Sequence of chain 1.A:
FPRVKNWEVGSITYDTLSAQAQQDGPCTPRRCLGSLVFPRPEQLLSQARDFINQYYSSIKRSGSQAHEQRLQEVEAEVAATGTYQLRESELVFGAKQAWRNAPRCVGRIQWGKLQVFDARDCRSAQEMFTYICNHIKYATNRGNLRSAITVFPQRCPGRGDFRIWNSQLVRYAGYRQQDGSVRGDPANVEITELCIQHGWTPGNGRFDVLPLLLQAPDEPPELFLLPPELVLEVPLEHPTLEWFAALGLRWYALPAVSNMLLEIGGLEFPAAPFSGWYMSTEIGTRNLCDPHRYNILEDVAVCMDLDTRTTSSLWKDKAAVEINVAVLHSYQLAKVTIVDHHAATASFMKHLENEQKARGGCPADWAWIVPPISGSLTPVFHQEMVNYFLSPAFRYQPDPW

The small molecule below binds the protein below.
Small molecule (SMILES): Cc1cc(N)nc2cc(-c3ccc4c(c3)[C@@H](N)CCCC4)ccc12

Binding-site contacts:
Ligand atom N01 contacts residue GLU321 of chain 1.A at 2.7 Å (salt-bridge).
Ligand atom C06 contacts residue PHE313 of chain 1.A at 3.9 Å (hydrophobic).
Ligand atom C09 contacts residue HEM1 of chain 1.E at 3.7 Å.
Ligand atom C10 contacts residue HEM1 of chain 1.E at 3.7 Å.
Ligand atom C07 contacts residue VAL296 of chain 1.A at 3.4 Å (hydrophobic).
Ligand atom N02 contacts residue GLU321 of chain 1.A at 2.4 Å (salt-bridge).
Ligand atom C30 contacts residue TRP407 of chain 1.A at 4.1 Å (hydrophobic).
Ligand atom C03 contacts residue TRP316 of chain 1.A at 4.1 Å (hydrophobic).
Ligand atom C02 contacts residue HEM1 of chain 1.E at 3.5 Å.
Ligand atom C29 contacts residue TRP407 of chain 1.A at 3.4 Å (hydrophobic).
Ligand atom C11 contacts residue PHE313 of chain 1.A at 3.8 Å (hydrophobic).
Ligand atom N02 contacts residue TYR317 of chain 1.A at 3.7 Å.
Ligand atom C05 contacts residue HEM1 of chain 1.E at 3.7 Å.
Ligand atom N02 contacts residue MET318 of chain 1.A at 3.9 Å.
Ligand atom C07 contacts residue HEM1 of chain 1.E at 3.8 Å.
Ligand atom C03 contacts residue HEM1 of chain 1.E at 3.1 Å.
Ligand atom N02 contacts residue HEM1 of chain 1.E at 3.4 Å.
Ligand atom C04 contacts residue HEM1 of chain 1.E at 3.5 Å.
Ligand atom C22 contacts residue HEM1 of chain 1.E at 3.3 Å.
Ligand atom C11 contacts residue HEM1 of chain 1.E at 3.1 Å.
Ligand atom C30 contacts residue HEM1 of chain 1.E at 3.4 Å.
Ligand atom C06 contacts residue VAL296 of chain 1.A at 3.4 Å (hydrophobic).
Ligand atom C08 contacts residue HEM1 of chain 1.E at 3.9 Å.
Ligand atom C23 contacts residue HEM1 of chain 1.E at 2.9 Å.
Ligand atom N01 contacts residue HEM1 of chain 1.E at 3.6 Å.
Ligand atom C09 contacts residue GLU321 of chain 1.A at 3.4 Å.
Ligand atom N32 contacts residue ARG325 of chain 1.A at 3.1 Å.
Ligand atom C28 contacts residue WRI1 of chain 1.G at 3.1 Å.
Ligand atom C24 contacts residue HEM1 of chain 1.E at 4.0 Å.
Ligand atom C10 contacts residue GLU321 of chain 1.A at 3.5 Å.
Ligand atom C29 contacts residue WRI1 of chain 1.G at 3.6 Å.
Ligand atom C02 contacts residue TRP316 of chain 1.A at 3.9 Å (hydrophobic).
Ligand atom C06 contacts residue HEM1 of chain 1.E at 3.5 Å.
Ligand atom N02 contacts residue TRP316 of chain 1.A at 2.9 Å (h-bond).
Ligand atom C30 contacts residue ARG325 of chain 1.A at 3.7 Å.
Ligand atom N02 contacts residue PRO294 of chain 1.A at 4.1 Å.
Ligand atom C26 contacts residue ARG325 of chain 1.A at 4.0 Å.
Ligand atom C02 contacts residue GLU321 of chain 1.A at 3.1 Å.
Ligand atom C27 contacts residue WRI1 of chain 1.G at 4.0 Å.
Ligand atom C31 contacts residue ARG325 of chain 1.A at 4.1 Å.